Binding-site contacts:
Ligand atom C22 contacts residue HIS163 of chain 2.A at 3.2 Å.
Ligand atom C26 contacts residue LEU141 of chain 2.A at 3.7 Å (hydrophobic).
Ligand atom C22 contacts residue HIS164 of chain 2.A at 3.5 Å.
Ligand atom C1 contacts residue CYS145 of chain 2.A at 2.8 Å (hydrophobic).
Ligand atom N2 contacts residue CYS145 of chain 2.A at 3.5 Å.
Ligand atom C21 contacts residue CYS145 of chain 2.A at 2.7 Å (hydrophobic).
Ligand atom N3 contacts residue HIS163 of chain 2.A at 3.0 Å (h-bond).
Ligand atom O3 contacts residue LEU141 of chain 2.A at 3.8 Å.
Ligand atom O1 contacts residue GLY143 of chain 2.A at 3.1 Å (h-bond).
Ligand atom O3 contacts residue CYS145 of chain 2.A at 3.1 Å (h-bond).
Ligand atom C8 contacts residue THR26 of chain 2.A at 3.2 Å.
Ligand atom C25 contacts residue ASN142 of chain 2.A at 3.2 Å.
Ligand atom C7 contacts residue THR26 of chain 2.A at 3.7 Å.
Ligand atom O3 contacts residue ASN142 of chain 2.A at 3.8 Å.
Ligand atom C23 contacts residue SER144 of chain 2.A at 3.6 Å.
Ligand atom C contacts residue HIS41 of chain 2.A at 3.6 Å.
Ligand atom C contacts residue CYS145 of chain 2.A at 1.8 Å (hydrophobic).
Ligand atom C25 contacts residue LEU141 of chain 2.A at 3.7 Å (hydrophobic).
Ligand atom C26 contacts residue GLU166 of chain 2.A at 3.4 Å.
Ligand atom C26 contacts residue PHE140 of chain 2.A at 3.5 Å (hydrophobic).
Ligand atom C22 contacts residue SER144 of chain 2.A at 3.6 Å.
Ligand atom O contacts residue CYS145 of chain 2.A at 2.7 Å (h-bond).
Ligand atom C17 contacts residue ASN142 of chain 2.A at 3.5 Å.
Ligand atom C27 contacts residue GLU166 of chain 2.A at 3.3 Å.
Ligand atom C2 contacts residue CYS145 of chain 2.A at 3.1 Å (hydrophobic).
Ligand atom C11 contacts residue ASN142 of chain 2.A at 3.5 Å.
Ligand atom O contacts residue HIS41 of chain 2.A at 2.5 Å (h-bond).
Ligand atom C12 contacts residue ASN142 of chain 2.A at 3.3 Å.
Ligand atom N3 contacts residue PHE140 of chain 2.A at 3.7 Å.
Ligand atom C13 contacts residue ASN142 of chain 2.A at 3.6 Å.
Ligand atom O contacts residue HIS164 of chain 2.A at 3.4 Å (h-bond).
Ligand atom C16 contacts residue ASN142 of chain 2.A at 3.5 Å.
Ligand atom C24 contacts residue LEU141 of chain 2.A at 3.8 Å (hydrophobic).
Ligand atom N2 contacts residue HIS164 of chain 2.A at 3.1 Å (h-bond).
Ligand atom O1 contacts residue ASN142 of chain 2.A at 3.3 Å.
Ligand atom O3 contacts residue SER144 of chain 2.A at 3.1 Å (h-bond).
Ligand atom C27 contacts residue PHE140 of chain 2.A at 3.3 Å (hydrophobic).
Ligand atom N3 contacts residue SER144 of chain 2.A at 3.4 Å (h-bond).
Ligand atom O3 contacts residue GLY143 of chain 2.A at 2.9 Å (h-bond).
Ligand atom C23 contacts residue HIS163 of chain 2.A at 3.6 Å.

The small molecule below binds the protein below.
Small molecule (SMILES): O=C(NCc1ccccn1)[C@@H](O)[C@@H](Cc1ccccc1)NC(=O)[C@H]1CCC(=O)N1Cc1ccccc1

Sequence of chain 1.A:
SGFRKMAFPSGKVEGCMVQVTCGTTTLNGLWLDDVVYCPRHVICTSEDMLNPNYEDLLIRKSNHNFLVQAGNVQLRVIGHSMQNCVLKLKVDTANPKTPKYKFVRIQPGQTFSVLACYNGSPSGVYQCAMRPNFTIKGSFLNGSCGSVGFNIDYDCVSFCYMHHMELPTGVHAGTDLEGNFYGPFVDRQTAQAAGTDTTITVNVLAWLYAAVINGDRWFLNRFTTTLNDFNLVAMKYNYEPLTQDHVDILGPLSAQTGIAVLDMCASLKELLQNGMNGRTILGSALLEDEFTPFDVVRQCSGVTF

Sequence of chain 2.A:
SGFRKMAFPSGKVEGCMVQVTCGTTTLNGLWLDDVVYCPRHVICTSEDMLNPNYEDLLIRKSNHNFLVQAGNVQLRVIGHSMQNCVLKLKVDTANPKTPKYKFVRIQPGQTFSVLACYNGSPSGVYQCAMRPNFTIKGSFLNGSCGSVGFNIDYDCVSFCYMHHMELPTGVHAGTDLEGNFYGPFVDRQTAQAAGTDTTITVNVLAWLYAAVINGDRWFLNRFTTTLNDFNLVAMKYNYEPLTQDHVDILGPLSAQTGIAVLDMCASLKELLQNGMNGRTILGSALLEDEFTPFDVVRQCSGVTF